Sequence of chain 1.E:
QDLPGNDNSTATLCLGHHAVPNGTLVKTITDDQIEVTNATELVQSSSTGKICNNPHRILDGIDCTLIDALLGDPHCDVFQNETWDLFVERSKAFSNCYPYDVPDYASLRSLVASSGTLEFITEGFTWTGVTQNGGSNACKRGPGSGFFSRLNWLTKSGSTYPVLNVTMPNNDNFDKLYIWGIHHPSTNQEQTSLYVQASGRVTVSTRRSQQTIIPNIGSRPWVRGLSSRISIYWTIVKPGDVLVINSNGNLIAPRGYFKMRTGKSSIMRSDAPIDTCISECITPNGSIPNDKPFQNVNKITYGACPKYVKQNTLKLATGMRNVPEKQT

This protein binds this small molecule.
Small molecule (SMILES): CC(=O)N[C@@H]1[C@@H](O)[C@H](O)[C@@H](CO)O[C@H]1O

Binding-site contacts:
Ligand atom C1 contacts residue VAL297 of chain 1.E at 3.5 Å (hydrophobic).
Ligand atom C2 contacts residue ASN285 of chain 1.E at 2.5 Å.
Ligand atom C8 contacts residue VAL297 of chain 1.E at 4.1 Å (hydrophobic).
Ligand atom O6 contacts residue ASN285 of chain 1.E at 4.5 Å.
Ligand atom C1 contacts residue ASN298 of chain 1.E at 4.2 Å.
Ligand atom C4 contacts residue ASN285 of chain 1.E at 4.2 Å.
Ligand atom C8 contacts residue ASN285 of chain 1.E at 4.4 Å.
Ligand atom C3 contacts residue ASN285 of chain 1.E at 3.8 Å.
Ligand atom C6 contacts residue ASN298 of chain 1.E at 4.2 Å.
Ligand atom C5 contacts residue ASN285 of chain 1.E at 3.6 Å.
Ligand atom C3 contacts residue VAL297 of chain 1.E at 4.3 Å (hydrophobic).
Ligand atom C7 contacts residue VAL297 of chain 1.E at 4.1 Å (hydrophobic).
Ligand atom C5 contacts residue ASN298 of chain 1.E at 4.0 Å.
Ligand atom O5 contacts residue ASN298 of chain 1.E at 3.7 Å.
Ligand atom C7 contacts residue ASN285 of chain 1.E at 3.1 Å.
Ligand atom C2 contacts residue VAL297 of chain 1.E at 3.9 Å (hydrophobic).
Ligand atom C8 contacts residue SER45 of chain 1.E at 3.4 Å.
Ligand atom C8 contacts residue SER46 of chain 1.E at 4.5 Å.
Ligand atom N2 contacts residue VAL297 of chain 1.E at 3.4 Å (h-bond).
Ligand atom O5 contacts residue ASN285 of chain 1.E at 2.3 Å (h-bond).
Ligand atom C1 contacts residue ASN285 of chain 1.E at 1.4 Å.
Ligand atom O7 contacts residue ASN285 of chain 1.E at 2.8 Å (h-bond).
Ligand atom N2 contacts residue ASN285 of chain 1.E at 3.0 Å (h-bond).